Sequence of chain 40.C:
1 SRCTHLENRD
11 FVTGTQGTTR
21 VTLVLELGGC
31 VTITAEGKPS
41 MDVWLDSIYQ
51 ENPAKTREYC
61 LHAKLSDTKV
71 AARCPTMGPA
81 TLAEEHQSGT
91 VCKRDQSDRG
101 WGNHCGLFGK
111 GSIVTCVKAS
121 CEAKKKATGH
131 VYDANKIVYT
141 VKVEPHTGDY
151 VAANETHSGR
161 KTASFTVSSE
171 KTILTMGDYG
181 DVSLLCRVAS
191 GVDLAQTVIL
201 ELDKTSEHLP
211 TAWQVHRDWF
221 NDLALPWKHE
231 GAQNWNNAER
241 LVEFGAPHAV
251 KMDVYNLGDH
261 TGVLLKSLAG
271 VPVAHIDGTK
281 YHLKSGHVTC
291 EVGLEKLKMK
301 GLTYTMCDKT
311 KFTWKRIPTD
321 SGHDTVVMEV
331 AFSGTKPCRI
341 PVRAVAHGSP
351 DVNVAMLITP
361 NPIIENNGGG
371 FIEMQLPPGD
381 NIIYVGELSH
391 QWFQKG

This protein binds this small molecule.
Small molecule (SMILES): CC(=O)N[C@@H]1[C@@H](O)[C@H](O)[C@@H](CO)O[C@H]1O

Binding-site contacts:
Ligand atom C2 contacts residue ASN154 of chain 40.A at 2.5 Å.
Ligand atom C4 contacts residue ASN154 of chain 40.A at 4.2 Å.
Ligand atom C5 contacts residue ASN154 of chain 40.A at 3.6 Å.
Ligand atom O7 contacts residue ASN154 of chain 40.A at 3.2 Å (h-bond).
Ligand atom C2 contacts residue HIS104 of chain 40.C at 4.2 Å.
Ligand atom O5 contacts residue ASN154 of chain 40.A at 2.3 Å (h-bond).
Ligand atom C3 contacts residue ASN154 of chain 40.A at 3.8 Å.
Ligand atom C1 contacts residue HIS104 of chain 40.C at 3.5 Å.
Ligand atom O6 contacts residue HIS104 of chain 40.C at 3.6 Å.
Ligand atom C3 contacts residue HIS104 of chain 40.C at 3.7 Å.
Ligand atom O4 contacts residue HIS104 of chain 40.C at 3.8 Å.
Ligand atom C4 contacts residue HIS104 of chain 40.C at 4.0 Å.
Ligand atom N2 contacts residue ASN154 of chain 40.A at 3.0 Å (h-bond).
Ligand atom C7 contacts residue ASN154 of chain 40.A at 3.5 Å.
Ligand atom O5 contacts residue HIS104 of chain 40.C at 3.7 Å.
Ligand atom C6 contacts residue HIS104 of chain 40.C at 3.8 Å.
Ligand atom C1 contacts residue ASN154 of chain 40.A at 1.4 Å.
Ligand atom C5 contacts residue HIS104 of chain 40.C at 3.4 Å.

Sequence of chain 40.A:
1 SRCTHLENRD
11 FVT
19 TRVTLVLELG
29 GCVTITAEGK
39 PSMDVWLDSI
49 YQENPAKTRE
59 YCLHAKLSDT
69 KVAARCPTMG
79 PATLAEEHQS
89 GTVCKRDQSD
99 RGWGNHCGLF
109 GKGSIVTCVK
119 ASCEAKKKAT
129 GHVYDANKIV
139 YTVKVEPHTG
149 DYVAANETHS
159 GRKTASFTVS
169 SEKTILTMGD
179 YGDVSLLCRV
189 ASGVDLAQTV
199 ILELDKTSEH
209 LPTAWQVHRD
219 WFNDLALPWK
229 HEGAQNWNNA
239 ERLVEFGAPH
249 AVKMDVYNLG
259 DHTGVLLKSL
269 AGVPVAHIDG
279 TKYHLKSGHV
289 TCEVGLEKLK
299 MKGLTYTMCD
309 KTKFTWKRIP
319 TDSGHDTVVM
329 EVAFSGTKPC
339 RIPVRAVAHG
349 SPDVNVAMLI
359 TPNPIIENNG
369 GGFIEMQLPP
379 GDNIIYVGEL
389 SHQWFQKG